Binding-site contacts:
Ligand atom O4 contacts residue SER202 of chain 2.A at 4.5 Å.
Ligand atom O1 contacts residue NDG1 of chain 2.C at 3.8 Å.
Ligand atom C7 contacts residue VAL200 of chain 2.A at 3.6 Å (hydrophobic).
Ligand atom O4 contacts residue ASP243 of chain 2.A at 3.0 Å (salt-bridge).
Ligand atom O5 contacts residue PHE240 of chain 2.A at 3.9 Å.
Ligand atom C2 contacts residue SER202 of chain 2.A at 4.2 Å.
Ligand atom O6 contacts residue PHE240 of chain 2.A at 3.4 Å.
Ligand atom C5 contacts residue LYS239 of chain 2.A at 4.4 Å.
Ligand atom C8 contacts residue VAL200 of chain 2.A at 3.4 Å (hydrophobic).
Ligand atom O6 contacts residue SER202 of chain 2.A at 4.3 Å.
Ligand atom C4 contacts residue ASP243 of chain 2.A at 3.3 Å.
Ligand atom C7 contacts residue GLN345 of chain 2.A at 4.0 Å.
Ligand atom O3 contacts residue SER202 of chain 2.A at 3.0 Å (h-bond).
Ligand atom O6 contacts residue ASP243 of chain 2.A at 2.7 Å (salt-bridge).
Ligand atom O7 contacts residue GLN345 of chain 2.A at 2.8 Å (h-bond).
Ligand atom C7 contacts residue GLN201 of chain 2.A at 4.5 Å.
Ligand atom O6 contacts residue ASN244 of chain 2.A at 4.0 Å.
Ligand atom C6 contacts residue LYS239 of chain 2.A at 3.2 Å.
Ligand atom C3 contacts residue SER202 of chain 2.A at 4.2 Å.
Ligand atom O7 contacts residue SER202 of chain 2.A at 4.5 Å.
Ligand atom N2 contacts residue VAL200 of chain 2.A at 4.2 Å.
Ligand atom C5 contacts residue ASP243 of chain 2.A at 3.8 Å.
Ligand atom O3 contacts residue GLN201 of chain 2.A at 3.4 Å.
Ligand atom O7 contacts residue GLN201 of chain 2.A at 4.2 Å.
Ligand atom O7 contacts residue VAL200 of chain 2.A at 3.7 Å.
Ligand atom O1 contacts residue PHE240 of chain 2.A at 4.4 Å.
Ligand atom C6 contacts residue ASP243 of chain 2.A at 3.1 Å.
Ligand atom C6 contacts residue PHE240 of chain 2.A at 3.7 Å (hydrophobic).
Ligand atom O6 contacts residue LYS239 of chain 2.A at 3.9 Å.
Ligand atom C4 contacts residue SER202 of chain 2.A at 4.0 Å.

A small-molecule ligand and the protein it binds are described below.
Small molecule (SMILES): CC(=O)N[C@@H]1[C@@H](O)[C@H](O)[C@@H](CO)O[C@H]1O

Sequence of chain 2.A:
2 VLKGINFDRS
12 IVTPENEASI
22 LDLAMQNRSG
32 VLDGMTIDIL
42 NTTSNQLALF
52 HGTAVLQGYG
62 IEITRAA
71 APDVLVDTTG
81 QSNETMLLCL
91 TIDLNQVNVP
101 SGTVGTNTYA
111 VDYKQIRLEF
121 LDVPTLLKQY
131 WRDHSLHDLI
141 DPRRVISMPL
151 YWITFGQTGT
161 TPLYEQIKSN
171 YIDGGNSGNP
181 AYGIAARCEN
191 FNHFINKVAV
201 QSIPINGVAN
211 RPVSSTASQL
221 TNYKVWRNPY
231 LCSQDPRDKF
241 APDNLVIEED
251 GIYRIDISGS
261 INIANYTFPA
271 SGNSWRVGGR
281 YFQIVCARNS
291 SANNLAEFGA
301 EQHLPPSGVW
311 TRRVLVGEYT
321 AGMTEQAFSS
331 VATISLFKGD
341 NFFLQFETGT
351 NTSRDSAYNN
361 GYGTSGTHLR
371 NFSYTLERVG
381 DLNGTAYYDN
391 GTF